Binding-site contacts:
Ligand atom C11 contacts residue GLY134 of chain 2.E at 4.0 Å.
Ligand atom O9 contacts residue GLU190 of chain 2.E at 2.5 Å (salt-bridge).
Ligand atom O1A contacts residue GLY135 of chain 2.E at 4.1 Å.
Ligand atom O4 contacts residue GLN226 of chain 2.E at 2.9 Å (h-bond).
Ligand atom O1B contacts residue TYR98 of chain 2.E at 3.8 Å.
Ligand atom O1A contacts residue GLN226 of chain 2.E at 4.2 Å.
Ligand atom C9 contacts residue GLU190 of chain 2.E at 3.0 Å.
Ligand atom O9 contacts residue HIS183 of chain 2.E at 3.1 Å (h-bond).
Ligand atom C3 contacts residue GLN226 of chain 2.E at 4.1 Å.
Ligand atom C4 contacts residue GLN226 of chain 2.E at 3.9 Å.
Ligand atom O8 contacts residue TRP153 of chain 2.E at 3.4 Å.
Ligand atom N5 contacts residue GLY135 of chain 2.E at 2.8 Å (h-bond).
Ligand atom C2 contacts residue GLN226 of chain 2.E at 3.9 Å.
Ligand atom C7 contacts residue TRP153 of chain 2.E at 3.9 Å (hydrophobic).
Ligand atom O4 contacts residue ASN145 of chain 2.E at 4.2 Å.
Ligand atom O8 contacts residue GLN226 of chain 2.E at 3.1 Å (h-bond).
Ligand atom C7 contacts residue LEU194 of chain 2.E at 4.1 Å (hydrophobic).
Ligand atom O4 contacts residue GLY135 of chain 2.E at 3.9 Å.
Ligand atom O1A contacts residue SER136 of chain 2.E at 2.8 Å (h-bond).
Ligand atom C1 contacts residue GLN226 of chain 2.E at 3.5 Å.
Ligand atom C11 contacts residue GLY135 of chain 2.E at 3.7 Å.
Ligand atom C9 contacts residue HIS183 of chain 2.E at 3.3 Å.
Ligand atom O8 contacts residue TYR98 of chain 2.E at 3.0 Å (h-bond).
Ligand atom C8 contacts residue GLN226 of chain 2.E at 3.8 Å.
Ligand atom C10 contacts residue GLY135 of chain 2.E at 3.6 Å.
Ligand atom C9 contacts residue LEU194 of chain 2.E at 3.6 Å (hydrophobic).
Ligand atom C8 contacts residue TRP153 of chain 2.E at 4.0 Å (hydrophobic).
Ligand atom O7 contacts residue LEU194 of chain 2.E at 3.4 Å.
Ligand atom O3 contacts residue GLN226 of chain 2.E at 3.2 Å (h-bond).
Ligand atom C11 contacts residue TRP153 of chain 2.E at 3.7 Å (hydrophobic).
Ligand atom O1A contacts residue SER137 of chain 2.E at 2.6 Å (h-bond).
Ligand atom O1B contacts residue GLN226 of chain 2.E at 3.0 Å.
Ligand atom O6 contacts residue GLU190 of chain 2.E at 3.8 Å.
Ligand atom C5 contacts residue GLY135 of chain 2.E at 3.7 Å.
Ligand atom C1 contacts residue SER136 of chain 2.E at 3.0 Å.
Ligand atom O9 contacts residue TYR98 of chain 2.E at 3.4 Å (h-bond).
Ligand atom C4 contacts residue GLY135 of chain 2.E at 3.5 Å.
Ligand atom O6 contacts residue GLN226 of chain 2.E at 4.1 Å.
Ligand atom O1B contacts residue SER136 of chain 2.E at 2.6 Å (h-bond).
Ligand atom C1 contacts residue SER137 of chain 2.E at 3.8 Å.

A small-molecule ligand and the protein it binds are described below.
Small molecule (SMILES): CC(=O)N[C@H]1[C@H]([C@H](O)[C@H](O)CO)O[C@@](O[C@@H]2[C@@H](O)[C@H](O)O[C@H](CO)[C@@H]2O)(C(=O)O)C[C@@H]1O

Sequence of chain 2.E:
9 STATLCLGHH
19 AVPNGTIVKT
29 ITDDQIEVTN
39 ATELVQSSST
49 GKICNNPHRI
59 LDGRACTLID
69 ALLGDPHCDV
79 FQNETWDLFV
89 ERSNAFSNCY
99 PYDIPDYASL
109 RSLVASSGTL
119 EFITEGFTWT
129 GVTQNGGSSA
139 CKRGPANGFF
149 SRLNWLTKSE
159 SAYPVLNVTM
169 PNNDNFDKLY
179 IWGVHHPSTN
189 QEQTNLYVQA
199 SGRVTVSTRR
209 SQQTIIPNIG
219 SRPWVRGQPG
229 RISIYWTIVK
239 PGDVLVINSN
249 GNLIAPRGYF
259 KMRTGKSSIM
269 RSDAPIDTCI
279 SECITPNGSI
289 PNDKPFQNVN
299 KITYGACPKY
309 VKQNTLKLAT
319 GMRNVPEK